This small molecule binds to this protein.
Small molecule (SMILES): CC(=O)N[C@@H]1[C@@H](O)[C@H](O)[C@@H](CO)O[C@H]1O

Binding-site contacts:
Ligand atom C2 contacts residue ASN181 of chain 1.A at 2.5 Å.
Ligand atom C6 contacts residue GLY284 of chain 1.A at 3.2 Å.
Ligand atom O6 contacts residue THR286 of chain 1.A at 3.6 Å.
Ligand atom O5 contacts residue ASN181 of chain 1.A at 2.3 Å (h-bond).
Ligand atom C7 contacts residue ASN181 of chain 1.A at 3.5 Å.
Ligand atom O7 contacts residue ASN181 of chain 1.A at 3.6 Å.
Ligand atom C1 contacts residue ASN181 of chain 1.A at 1.4 Å.
Ligand atom C4 contacts residue ASN181 of chain 1.A at 4.2 Å.
Ligand atom C5 contacts residue ASN181 of chain 1.A at 3.6 Å.
Ligand atom N2 contacts residue ASN181 of chain 1.A at 2.9 Å (h-bond).
Ligand atom O5 contacts residue THR183 of chain 1.A at 3.3 Å (h-bond).
Ligand atom C1 contacts residue THR183 of chain 1.A at 3.7 Å.
Ligand atom C6 contacts residue GLY285 of chain 1.A at 4.3 Å.
Ligand atom C5 contacts residue THR183 of chain 1.A at 3.5 Å.
Ligand atom O4 contacts residue GLY284 of chain 1.A at 4.4 Å.
Ligand atom C6 contacts residue THR183 of chain 1.A at 3.7 Å.
Ligand atom C3 contacts residue ASN181 of chain 1.A at 3.8 Å.
Ligand atom C5 contacts residue GLY284 of chain 1.A at 3.6 Å.
Ligand atom C6 contacts residue THR286 of chain 1.A at 4.2 Å.

Sequence of chain 1.A:
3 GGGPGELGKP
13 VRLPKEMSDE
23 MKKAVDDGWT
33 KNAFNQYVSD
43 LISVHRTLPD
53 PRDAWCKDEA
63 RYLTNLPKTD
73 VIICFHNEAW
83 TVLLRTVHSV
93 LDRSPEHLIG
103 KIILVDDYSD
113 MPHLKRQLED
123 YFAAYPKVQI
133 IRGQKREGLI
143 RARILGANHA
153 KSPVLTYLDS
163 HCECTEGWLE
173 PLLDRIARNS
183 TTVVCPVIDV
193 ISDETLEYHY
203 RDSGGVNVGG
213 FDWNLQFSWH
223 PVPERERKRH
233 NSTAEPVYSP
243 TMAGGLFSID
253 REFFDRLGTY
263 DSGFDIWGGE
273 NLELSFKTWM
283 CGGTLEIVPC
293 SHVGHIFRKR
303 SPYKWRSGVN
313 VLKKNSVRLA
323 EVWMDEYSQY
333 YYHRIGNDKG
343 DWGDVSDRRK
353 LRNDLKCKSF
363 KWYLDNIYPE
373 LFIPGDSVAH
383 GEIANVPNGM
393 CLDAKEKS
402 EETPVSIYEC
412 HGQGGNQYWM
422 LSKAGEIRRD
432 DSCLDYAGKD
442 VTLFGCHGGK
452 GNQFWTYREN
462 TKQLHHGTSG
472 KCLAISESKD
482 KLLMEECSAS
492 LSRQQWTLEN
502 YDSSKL